Binding-site contacts:
Ligand atom C14 contacts residue TYR138 of chain 1.B at 4.0 Å (hydrophobic).
Ligand atom C13 contacts residue GLN244 of chain 1.B at 3.5 Å.
Ligand atom O2 contacts residue ALA135 of chain 1.B at 4.0 Å.
Ligand atom C12 contacts residue VAL134 of chain 1.B at 3.6 Å (hydrophobic).
Ligand atom O2 contacts residue NAP1 of chain 1.I at 4.0 Å.
Ligand atom O5 contacts residue HIS173 of chain 1.B at 3.6 Å (h-bond).
Ligand atom C10 contacts residue VAL134 of chain 1.B at 3.9 Å (hydrophobic).
Ligand atom C1 contacts residue NAP1 of chain 1.I at 3.7 Å.
Ligand atom O3 contacts residue SER240 of chain 1.B at 4.1 Å.
Ligand atom C4 contacts residue NAP1 of chain 1.I at 3.8 Å.
Ligand atom O4 contacts residue ASP218 of chain 1.B at 2.5 Å (salt-bridge).
Ligand atom C1 contacts residue ASP218 of chain 1.B at 3.1 Å.
Ligand atom C13 contacts residue ILE236 of chain 1.B at 4.0 Å (hydrophobic).
Ligand atom C7 contacts residue HIS173 of chain 1.B at 3.9 Å.
Ligand atom C10 contacts residue ILE236 of chain 1.B at 3.9 Å (hydrophobic).
Ligand atom O1 contacts residue ILE202 of chain 1.B at 3.8 Å.
Ligand atom C11 contacts residue VAL134 of chain 1.B at 3.7 Å (hydrophobic).
Ligand atom C13 contacts residue VAL134 of chain 1.B at 3.7 Å (hydrophobic).
Ligand atom O2 contacts residue SER133 of chain 1.B at 2.6 Å (h-bond).
Ligand atom O3 contacts residue GLN244 of chain 1.B at 2.8 Å (h-bond).
Ligand atom O4 contacts residue SER215 of chain 1.B at 3.7 Å.
Ligand atom C2 contacts residue NAP1 of chain 1.I at 3.4 Å.
Ligand atom O3 contacts residue MET308 of chain 1.B at 4.0 Å.
Ligand atom O3 contacts residue ILE236 of chain 1.B at 3.8 Å.
Ligand atom C6 contacts residue NAP1 of chain 1.I at 3.8 Å.
Ligand atom C7 contacts residue NAP1 of chain 1.I at 3.9 Å.
Ligand atom C11 contacts residue ILE236 of chain 1.B at 3.8 Å (hydrophobic).
Ligand atom C3 contacts residue NAP1 of chain 1.I at 3.6 Å.
Ligand atom C7 contacts residue SER133 of chain 1.B at 3.4 Å.
Ligand atom O2 contacts residue HIS173 of chain 1.B at 3.0 Å (h-bond).
Ligand atom C8 contacts residue SER133 of chain 1.B at 3.5 Å.
Ligand atom C11 contacts residue ILE202 of chain 1.B at 3.9 Å (hydrophobic).
Ligand atom C5 contacts residue NAP1 of chain 1.I at 3.8 Å.
Ligand atom C12 contacts residue ILE236 of chain 1.B at 4.0 Å (hydrophobic).
Ligand atom C15 contacts residue VAL134 of chain 1.B at 4.0 Å (hydrophobic).
Ligand atom O4 contacts residue NAP1 of chain 1.I at 3.3 Å (h-bond).
Ligand atom C14 contacts residue VAL134 of chain 1.B at 3.9 Å (hydrophobic).
Ligand atom C2 contacts residue ASP218 of chain 1.B at 3.2 Å.
Ligand atom C12 contacts residue GLN244 of chain 1.B at 3.3 Å.
Ligand atom O5 contacts residue NAP1 of chain 1.I at 3.0 Å (h-bond).

Sequence of chain 1.B:
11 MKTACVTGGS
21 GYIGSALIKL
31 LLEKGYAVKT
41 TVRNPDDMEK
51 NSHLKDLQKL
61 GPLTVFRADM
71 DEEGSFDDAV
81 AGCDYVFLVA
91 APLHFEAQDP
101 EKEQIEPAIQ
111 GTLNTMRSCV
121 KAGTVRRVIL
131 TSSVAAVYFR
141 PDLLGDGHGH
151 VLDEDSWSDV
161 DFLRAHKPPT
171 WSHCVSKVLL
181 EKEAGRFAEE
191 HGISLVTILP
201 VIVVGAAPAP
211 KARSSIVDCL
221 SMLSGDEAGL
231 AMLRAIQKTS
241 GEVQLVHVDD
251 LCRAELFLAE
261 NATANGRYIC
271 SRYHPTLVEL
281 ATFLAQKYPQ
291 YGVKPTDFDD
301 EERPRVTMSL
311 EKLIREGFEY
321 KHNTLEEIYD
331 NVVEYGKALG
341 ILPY

A small-molecule ligand and the protein it binds are described below.
Small molecule (SMILES): O=C1C[C@@H](c2ccc(O)cc2)Oc2cc(O)cc(O)c21